Sequence of chain 1.K:
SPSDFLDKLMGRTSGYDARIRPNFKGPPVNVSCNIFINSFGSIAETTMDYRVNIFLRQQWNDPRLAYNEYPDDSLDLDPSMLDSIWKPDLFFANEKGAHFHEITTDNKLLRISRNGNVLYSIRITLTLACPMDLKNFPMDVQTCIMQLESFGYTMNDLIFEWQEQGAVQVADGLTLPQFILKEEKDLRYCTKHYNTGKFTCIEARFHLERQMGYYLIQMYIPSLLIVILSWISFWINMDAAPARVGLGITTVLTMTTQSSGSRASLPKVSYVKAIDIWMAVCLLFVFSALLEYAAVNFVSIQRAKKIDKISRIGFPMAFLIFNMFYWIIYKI

Binding-site contacts:
Ligand atom O5 contacts residue ASN66 of chain 1.K at 2.4 Å (h-bond).
Ligand atom C2 contacts residue GLU197 of chain 1.K at 4.5 Å.
Ligand atom O7 contacts residue SER68 of chain 1.K at 4.0 Å.
Ligand atom C7 contacts residue GLU197 of chain 1.K at 3.6 Å.
Ligand atom C2 contacts residue ASN66 of chain 1.K at 2.5 Å.
Ligand atom C5 contacts residue ASN66 of chain 1.K at 3.7 Å.
Ligand atom O7 contacts residue GLU197 of chain 1.K at 3.3 Å (salt-bridge).
Ligand atom C7 contacts residue ASN66 of chain 1.K at 3.7 Å.
Ligand atom C4 contacts residue ASN66 of chain 1.K at 4.3 Å.
Ligand atom C3 contacts residue ASN66 of chain 1.K at 3.8 Å.
Ligand atom N2 contacts residue ASN66 of chain 1.K at 3.0 Å (h-bond).
Ligand atom N2 contacts residue GLU197 of chain 1.K at 3.5 Å (salt-bridge).
Ligand atom C1 contacts residue ASN66 of chain 1.K at 1.4 Å.
Ligand atom C8 contacts residue ASN66 of chain 1.K at 4.0 Å.

A protein and the small-molecule ligand that binds it are described below.
Small molecule (SMILES): CC(=O)N[C@@H]1[C@@H](O)[C@H](O)[C@@H](CO)O[C@H]1O